The small molecule below binds the protein below.
Small molecule (SMILES): CC(C)C[C@@H](C=CS(C)(=O)=O)NC(=O)[C@H](CC(C)C)NC(=O)[C@H](CC(C)C)NC(=O)Cc1cc(I)c(O)c([N+](=O)[O-])c1

Sequence of chain 3.F:
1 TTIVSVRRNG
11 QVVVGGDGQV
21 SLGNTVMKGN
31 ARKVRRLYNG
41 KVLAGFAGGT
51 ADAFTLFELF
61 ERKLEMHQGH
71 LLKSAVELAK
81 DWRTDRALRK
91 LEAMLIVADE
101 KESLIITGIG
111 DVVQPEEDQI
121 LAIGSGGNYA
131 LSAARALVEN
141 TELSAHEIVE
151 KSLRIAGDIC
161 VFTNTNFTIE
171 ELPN

Binding-site contacts:
Ligand atom S contacts residue SER125 of chain 2.E at 3.8 Å.
Ligand atom CB3 contacts residue THR1 of chain 2.E at 3.0 Å.
Ligand atom C2 contacts residue GLY48 of chain 2.E at 3.5 Å.
Ligand atom CD5 contacts residue PHE46 of chain 2.E at 3.6 Å (hydrophobic).
Ligand atom CD4 contacts residue SER21 of chain 2.E at 3.8 Å.
Ligand atom CD5 contacts residue GLY48 of chain 2.E at 3.2 Å.
Ligand atom O1 contacts residue THR50 of chain 2.E at 3.0 Å (h-bond).
Ligand atom C2 contacts residue SER21 of chain 2.E at 3.7 Å.
Ligand atom C1' contacts residue SER125 of chain 2.E at 2.9 Å.
Ligand atom O1' contacts residue GLY48 of chain 2.E at 3.1 Å (h-bond).
Ligand atom CA1 contacts residue SER21 of chain 2.E at 3.5 Å.
Ligand atom CB2 contacts residue GLY48 of chain 2.E at 3.4 Å.
Ligand atom O2 contacts residue VAL20 of chain 2.E at 3.7 Å.
Ligand atom O1 contacts residue GLY49 of chain 2.E at 3.8 Å.
Ligand atom CA3 contacts residue THR1 of chain 2.E at 2.5 Å.
Ligand atom N2 contacts residue SER21 of chain 2.E at 2.9 Å (h-bond).
Ligand atom C1 contacts residue SER21 of chain 2.E at 3.5 Å.
Ligand atom CB3 contacts residue GLN19 of chain 2.E at 4.0 Å.
Ligand atom CA2 contacts residue GLY49 of chain 2.E at 4.0 Å.
Ligand atom CA2 contacts residue SER21 of chain 2.E at 3.8 Å.
Ligand atom C10 contacts residue ILE109 of chain 3.F at 3.9 Å (hydrophobic).
Ligand atom C2' contacts residue THR1 of chain 2.E at 2.5 Å.
Ligand atom CA3 contacts residue GLN19 of chain 2.E at 3.8 Å.
Ligand atom CB1 contacts residue THR50 of chain 2.E at 3.8 Å.
Ligand atom C1' contacts residue GLY124 of chain 2.E at 3.5 Å.
Ligand atom O2' contacts residue SER125 of chain 2.E at 3.5 Å (h-bond).
Ligand atom CB1 contacts residue SER21 of chain 2.E at 3.9 Å.
Ligand atom O2 contacts residue SER21 of chain 2.E at 2.7 Å (h-bond).
Ligand atom S contacts residue THR1 of chain 2.E at 3.8 Å.
Ligand atom CG3 contacts residue GLY48 of chain 2.E at 3.5 Å.
Ligand atom CB3 contacts residue LYS33 of chain 2.E at 3.5 Å.
Ligand atom CS contacts residue THR1 of chain 2.E at 1.5 Å.
Ligand atom CA2 contacts residue GLY48 of chain 2.E at 3.4 Å.
Ligand atom CD1 contacts residue THR107 of chain 3.F at 3.7 Å.
Ligand atom C1 contacts residue THR50 of chain 2.E at 3.8 Å.
Ligand atom N3 contacts residue GLY48 of chain 2.E at 2.7 Å (h-bond).
Ligand atom CD5 contacts residue ALA47 of chain 2.E at 3.4 Å (hydrophobic).
Ligand atom CA3 contacts residue GLY48 of chain 2.E at 3.7 Å.
Ligand atom C1' contacts residue THR1 of chain 2.E at 3.5 Å.
Ligand atom N3 contacts residue THR1 of chain 2.E at 3.7 Å.

Sequence of chain 2.E:
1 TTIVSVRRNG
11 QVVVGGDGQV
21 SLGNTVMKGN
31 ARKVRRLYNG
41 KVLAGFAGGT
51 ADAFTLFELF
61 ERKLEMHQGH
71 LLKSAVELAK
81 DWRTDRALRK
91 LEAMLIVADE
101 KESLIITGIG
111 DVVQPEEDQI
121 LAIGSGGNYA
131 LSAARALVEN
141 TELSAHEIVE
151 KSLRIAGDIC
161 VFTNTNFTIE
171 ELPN

Sequence of chain 3.C:
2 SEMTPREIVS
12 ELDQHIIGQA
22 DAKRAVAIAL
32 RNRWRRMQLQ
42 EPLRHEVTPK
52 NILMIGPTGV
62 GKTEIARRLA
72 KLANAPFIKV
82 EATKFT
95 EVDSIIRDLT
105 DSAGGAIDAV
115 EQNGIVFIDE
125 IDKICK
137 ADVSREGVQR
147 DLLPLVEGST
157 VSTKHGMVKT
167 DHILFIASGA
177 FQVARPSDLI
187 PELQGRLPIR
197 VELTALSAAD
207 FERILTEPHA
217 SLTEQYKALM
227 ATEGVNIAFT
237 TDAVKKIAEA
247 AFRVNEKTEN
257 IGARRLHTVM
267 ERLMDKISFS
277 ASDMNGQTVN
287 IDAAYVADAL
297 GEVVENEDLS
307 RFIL